The small molecule below binds the protein below.
Small molecule (SMILES): O=C(CO)CO

Sequence of chain 2.C:
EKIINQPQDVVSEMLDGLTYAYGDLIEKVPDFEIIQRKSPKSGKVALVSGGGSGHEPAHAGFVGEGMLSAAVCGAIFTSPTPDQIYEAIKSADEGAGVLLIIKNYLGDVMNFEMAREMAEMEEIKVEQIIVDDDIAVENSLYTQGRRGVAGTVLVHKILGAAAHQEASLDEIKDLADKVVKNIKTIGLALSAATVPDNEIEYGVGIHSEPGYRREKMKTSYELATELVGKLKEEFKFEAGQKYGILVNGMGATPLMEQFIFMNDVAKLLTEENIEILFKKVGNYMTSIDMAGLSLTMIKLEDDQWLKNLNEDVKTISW

Binding-site contacts:
Ligand atom O1 contacts residue HIS220 of chain 2.C at 3.0 Å (h-bond).
Ligand atom C2 contacts residue GLY55 of chain 2.C at 3.9 Å.
Ligand atom C3 contacts residue GLY55 of chain 2.C at 4.1 Å.
Ligand atom C3 contacts residue HIS220 of chain 2.C at 2.2 Å.
Ligand atom O3 contacts residue HIS220 of chain 2.C at 3.5 Å (h-bond).
Ligand atom O2 contacts residue GLY54 of chain 2.C at 4.4 Å.
Ligand atom C1 contacts residue PHE80 of chain 2.C at 3.5 Å (hydrophobic).
Ligand atom O2 contacts residue PHE80 of chain 2.C at 3.5 Å.
Ligand atom O3 contacts residue ASP111 of chain 2.C at 2.7 Å (salt-bridge).
Ligand atom C2 contacts residue HIS220 of chain 2.C at 1.5 Å.
Ligand atom O2 contacts residue THR81 of chain 2.C at 3.8 Å.
Ligand atom C3 contacts residue TYR108 of chain 2.C at 3.9 Å (hydrophobic).
Ligand atom C1 contacts residue ASP111 of chain 2.C at 3.2 Å.
Ligand atom O3 contacts residue GLY55 of chain 2.C at 3.1 Å (h-bond).
Ligand atom C3 contacts residue ILE219 of chain 2.C at 4.4 Å (hydrophobic).
Ligand atom O2 contacts residue HIS220 of chain 2.C at 2.4 Å (h-bond).
Ligand atom C2 contacts residue ASP111 of chain 2.C at 4.2 Å.
Ligand atom C2 contacts residue HIS58 of chain 2.C at 3.6 Å.
Ligand atom C1 contacts residue GLY55 of chain 2.C at 4.0 Å.
Ligand atom O1 contacts residue SER82 of chain 2.C at 4.5 Å.
Ligand atom C3 contacts residue LYS106 of chain 2.C at 4.0 Å.
Ligand atom C2 contacts residue PHE80 of chain 2.C at 4.0 Å (hydrophobic).
Ligand atom C2 contacts residue THR81 of chain 2.C at 4.5 Å.
Ligand atom O1 contacts residue ASP111 of chain 2.C at 2.5 Å (salt-bridge).
Ligand atom O2 contacts residue HIS58 of chain 2.C at 2.8 Å (h-bond).
Ligand atom O1 contacts residue PHE80 of chain 2.C at 4.4 Å.
Ligand atom C3 contacts residue HIS58 of chain 2.C at 3.8 Å.
Ligand atom C3 contacts residue ASP111 of chain 2.C at 3.5 Å.
Ligand atom O1 contacts residue TYR108 of chain 2.C at 3.8 Å.
Ligand atom O3 contacts residue LYS106 of chain 2.C at 3.2 Å (salt-bridge).
Ligand atom O2 contacts residue GLY55 of chain 2.C at 3.1 Å (h-bond).
Ligand atom O3 contacts residue HIS58 of chain 2.C at 4.1 Å.
Ligand atom C1 contacts residue SER82 of chain 2.C at 3.8 Å.
Ligand atom C1 contacts residue HIS220 of chain 2.C at 2.6 Å.
Ligand atom C1 contacts residue THR81 of chain 2.C at 4.0 Å.
Ligand atom O3 contacts residue GLY54 of chain 2.C at 3.5 Å.